This small molecule binds to this protein.
Small molecule (SMILES): CC(=O)N[C@@H]1[C@@H](O)[C@H](O)[C@@H](CO)O[C@H]1O

Sequence of chain 1.E:
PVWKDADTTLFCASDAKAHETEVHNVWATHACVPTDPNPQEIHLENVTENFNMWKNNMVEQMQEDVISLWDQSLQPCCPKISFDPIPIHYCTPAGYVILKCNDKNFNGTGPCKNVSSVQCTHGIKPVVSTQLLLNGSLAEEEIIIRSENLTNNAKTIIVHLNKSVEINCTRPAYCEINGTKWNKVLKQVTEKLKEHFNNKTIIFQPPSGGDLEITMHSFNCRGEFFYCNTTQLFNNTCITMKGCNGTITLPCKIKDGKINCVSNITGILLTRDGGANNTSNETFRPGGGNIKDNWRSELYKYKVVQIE

Binding-site contacts:
Ligand atom C6 contacts residue GLN214 of chain 1.E at 3.8 Å.
Ligand atom C6 contacts residue ILE156 of chain 1.E at 3.3 Å (hydrophobic).
Ligand atom O3 contacts residue GLN214 of chain 1.E at 3.8 Å.
Ligand atom O5 contacts residue GLU155 of chain 1.E at 3.8 Å.
Ligand atom C1 contacts residue GLU154 of chain 1.E at 3.6 Å.
Ligand atom O5 contacts residue ASN175 of chain 1.E at 2.4 Å (h-bond).
Ligand atom O6 contacts residue GLU155 of chain 1.E at 3.8 Å.
Ligand atom O6 contacts residue ILE156 of chain 1.E at 3.4 Å (h-bond).
Ligand atom C5 contacts residue ASN175 of chain 1.E at 3.7 Å.
Ligand atom C8 contacts residue ASN175 of chain 1.E at 3.4 Å.
Ligand atom C2 contacts residue GLU154 of chain 1.E at 4.3 Å.
Ligand atom C7 contacts residue ASN175 of chain 1.E at 3.5 Å.
Ligand atom C1 contacts residue ASN175 of chain 1.E at 1.4 Å.
Ligand atom N2 contacts residue ASN175 of chain 1.E at 2.9 Å (h-bond).
Ligand atom C4 contacts residue ASN175 of chain 1.E at 4.3 Å.
Ligand atom C5 contacts residue GLN214 of chain 1.E at 3.7 Å.
Ligand atom C3 contacts residue ASN175 of chain 1.E at 3.8 Å.
Ligand atom C5 contacts residue ILE156 of chain 1.E at 3.2 Å (hydrophobic).
Ligand atom C8 contacts residue LYS176 of chain 1.E at 3.6 Å.
Ligand atom O7 contacts residue LYS176 of chain 1.E at 3.8 Å.
Ligand atom C3 contacts residue GLN214 of chain 1.E at 3.5 Å.
Ligand atom C8 contacts residue GLN214 of chain 1.E at 4.0 Å.
Ligand atom O4 contacts residue GLN214 of chain 1.E at 2.5 Å (h-bond).
Ligand atom C1 contacts residue GLU155 of chain 1.E at 4.3 Å.
Ligand atom C2 contacts residue ASN175 of chain 1.E at 2.5 Å.
Ligand atom O5 contacts residue ILE156 of chain 1.E at 3.1 Å.
Ligand atom C1 contacts residue ILE156 of chain 1.E at 3.9 Å (hydrophobic).
Ligand atom O7 contacts residue ASN175 of chain 1.E at 4.4 Å.
Ligand atom O5 contacts residue GLU154 of chain 1.E at 4.2 Å.
Ligand atom C7 contacts residue LYS176 of chain 1.E at 4.3 Å.
Ligand atom N2 contacts residue GLU154 of chain 1.E at 4.3 Å.
Ligand atom C4 contacts residue GLN214 of chain 1.E at 3.5 Å.